Binding-site contacts:
Ligand atom C2 contacts residue ALA46 of chain 1.B at 3.5 Å (hydrophobic).
Ligand atom CAP contacts residue GLY97 of chain 1.B at 3.7 Å.
Ligand atom N3 contacts residue TYR93 of chain 1.B at 3.9 Å.
Ligand atom CBK contacts residue LEU26 of chain 1.B at 3.8 Å (hydrophobic).
Ligand atom N1 contacts residue ALA46 of chain 1.B at 3.5 Å.
Ligand atom NBR contacts residue ASP101 of chain 1.B at 2.6 Å (salt-bridge).
Ligand atom CAK contacts residue GLU63 of chain 1.B at 3.8 Å.
Ligand atom CBG contacts residue ASP157 of chain 1.B at 2.8 Å.
Ligand atom NAF contacts residue GLU63 of chain 1.B at 3.8 Å.
Ligand atom C2 contacts residue GLU92 of chain 1.B at 3.3 Å.
Ligand atom CAB contacts residue ASP101 of chain 1.B at 3.3 Å.
Ligand atom CAA contacts residue ASP101 of chain 1.B at 3.1 Å.
Ligand atom CBH contacts residue GLU63 of chain 1.B at 3.6 Å.
Ligand atom OAH contacts residue ALA156 of chain 1.B at 3.4 Å.
Ligand atom C4 contacts residue MET94 of chain 1.B at 3.8 Å (hydrophobic).
Ligand atom NBC contacts residue ASP157 of chain 1.B at 3.0 Å (salt-bridge).
Ligand atom CAS contacts residue ASP157 of chain 1.B at 3.7 Å.
Ligand atom CAW contacts residue LEU26 of chain 1.B at 3.7 Å (hydrophobic).
Ligand atom CAR contacts residue TYR93 of chain 1.B at 3.6 Å (hydrophobic).
Ligand atom CAN contacts residue PHE158 of chain 1.B at 3.8 Å (hydrophobic).
Ligand atom CBG contacts residue GLU63 of chain 1.B at 3.7 Å.
Ligand atom CAE contacts residue VAL155 of chain 1.B at 3.8 Å (hydrophobic).
Ligand atom NBD contacts residue MET67 of chain 1.B at 3.7 Å.
Ligand atom CAR contacts residue MET94 of chain 1.B at 3.1 Å (hydrophobic).
Ligand atom CAS contacts residue GLU63 of chain 1.B at 3.4 Å.
Ligand atom CAI contacts residue GLU63 of chain 1.B at 3.7 Å.
Ligand atom CAT contacts residue ASP157 of chain 1.B at 3.7 Å.
Ligand atom C2 contacts residue MET94 of chain 1.B at 3.5 Å (hydrophobic).
Ligand atom CAL contacts residue ASP157 of chain 1.B at 3.2 Å.
Ligand atom NBD contacts residue ASP157 of chain 1.B at 3.3 Å (salt-bridge).
Ligand atom NBS contacts residue ASP157 of chain 1.B at 3.7 Å.
Ligand atom CAJ contacts residue GLU63 of chain 1.B at 3.8 Å.
Ligand atom CBI contacts residue ASP157 of chain 1.B at 3.5 Å.
Ligand atom OAH contacts residue ASP157 of chain 1.B at 2.8 Å (salt-bridge).
Ligand atom NBC contacts residue GLU63 of chain 1.B at 3.2 Å (salt-bridge).
Ligand atom OAG contacts residue LEU26 of chain 1.B at 3.9 Å.
Ligand atom CAX contacts residue ASP101 of chain 1.B at 3.6 Å.
Ligand atom N3 contacts residue MET94 of chain 1.B at 3.0 Å (h-bond).
Ligand atom NBD contacts residue GLU63 of chain 1.B at 3.2 Å (salt-bridge).
Ligand atom CAO contacts residue THR91 of chain 1.B at 3.8 Å.

A small-molecule ligand and the protein it binds are described below.
Small molecule (SMILES): CN(C)CCCC(=O)Nc1ccc2ncnc(Nc3ccc(NC(=O)Nc4cc(C(C)(C)C)nn4-c4cccc(N)c4)cc3)c2c1

Sequence of chain 1.B:
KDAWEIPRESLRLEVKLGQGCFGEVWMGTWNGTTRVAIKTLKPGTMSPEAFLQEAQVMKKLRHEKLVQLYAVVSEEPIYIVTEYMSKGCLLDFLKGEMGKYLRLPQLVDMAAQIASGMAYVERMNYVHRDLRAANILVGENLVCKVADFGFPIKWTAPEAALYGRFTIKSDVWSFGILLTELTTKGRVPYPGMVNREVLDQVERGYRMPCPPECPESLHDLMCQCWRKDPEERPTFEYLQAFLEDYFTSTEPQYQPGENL